Sequence of chain 1.C:
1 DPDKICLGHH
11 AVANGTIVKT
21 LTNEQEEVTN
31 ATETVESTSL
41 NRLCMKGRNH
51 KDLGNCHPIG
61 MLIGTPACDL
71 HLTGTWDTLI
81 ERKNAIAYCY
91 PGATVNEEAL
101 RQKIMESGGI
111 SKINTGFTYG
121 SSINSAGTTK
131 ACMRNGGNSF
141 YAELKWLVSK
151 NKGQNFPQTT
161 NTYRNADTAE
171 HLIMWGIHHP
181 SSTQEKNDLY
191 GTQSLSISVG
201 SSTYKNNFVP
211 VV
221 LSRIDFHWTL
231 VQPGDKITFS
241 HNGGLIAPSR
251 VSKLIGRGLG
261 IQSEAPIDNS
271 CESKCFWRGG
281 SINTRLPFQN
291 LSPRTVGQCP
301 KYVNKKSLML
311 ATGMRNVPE

This protein binds this small molecule.
Small molecule (SMILES): CC(=O)N[C@H]1[C@H](O[C@H]2[C@H](O)[C@@H](NC(C)=O)CO[C@@H]2CO)O[C@H](CO)[C@@H](O)[C@@H]1O

Binding-site contacts:
Ligand atom O6 contacts residue ARG257 of chain 1.E at 3.2 Å.
Ligand atom C8 contacts residue GLY78 of chain 1.D at 4.0 Å.
Ligand atom N2 contacts residue ASN82 of chain 1.D at 3.0 Å (h-bond).
Ligand atom C5 contacts residue ARG294 of chain 1.C at 4.2 Å.
Ligand atom O7 contacts residue ARG294 of chain 1.C at 3.9 Å.
Ligand atom O7 contacts residue ASN79 of chain 1.D at 2.9 Å (h-bond).
Ligand atom O7 contacts residue ASN82 of chain 1.D at 3.7 Å.
Ligand atom C7 contacts residue ASN82 of chain 1.D at 3.6 Å.
Ligand atom C8 contacts residue HIS75 of chain 1.D at 4.0 Å.
Ligand atom C7 contacts residue ARG294 of chain 1.C at 4.5 Å.
Ligand atom C4 contacts residue ASN82 of chain 1.D at 4.2 Å.
Ligand atom C8 contacts residue ASN79 of chain 1.D at 3.4 Å.
Ligand atom C5 contacts residue ASN82 of chain 1.D at 3.6 Å.
Ligand atom C1 contacts residue ASN82 of chain 1.D at 1.4 Å.
Ligand atom C2 contacts residue ASN82 of chain 1.D at 2.5 Å.
Ligand atom C7 contacts residue ASN79 of chain 1.D at 3.5 Å.
Ligand atom O7 contacts residue GLU106 of chain 1.E at 3.5 Å (salt-bridge).
Ligand atom O5 contacts residue ASN82 of chain 1.D at 2.3 Å (h-bond).
Ligand atom C3 contacts residue ASN82 of chain 1.D at 3.8 Å.
Ligand atom C7 contacts residue GLY78 of chain 1.D at 4.5 Å.

Sequence of chain 1.D:
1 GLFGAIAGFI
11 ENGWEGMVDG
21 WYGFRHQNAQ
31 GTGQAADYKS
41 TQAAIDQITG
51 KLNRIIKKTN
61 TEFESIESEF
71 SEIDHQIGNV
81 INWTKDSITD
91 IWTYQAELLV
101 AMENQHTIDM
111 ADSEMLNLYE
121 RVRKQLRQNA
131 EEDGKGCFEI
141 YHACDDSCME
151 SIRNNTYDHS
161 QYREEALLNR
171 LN

Sequence of chain 1.E:
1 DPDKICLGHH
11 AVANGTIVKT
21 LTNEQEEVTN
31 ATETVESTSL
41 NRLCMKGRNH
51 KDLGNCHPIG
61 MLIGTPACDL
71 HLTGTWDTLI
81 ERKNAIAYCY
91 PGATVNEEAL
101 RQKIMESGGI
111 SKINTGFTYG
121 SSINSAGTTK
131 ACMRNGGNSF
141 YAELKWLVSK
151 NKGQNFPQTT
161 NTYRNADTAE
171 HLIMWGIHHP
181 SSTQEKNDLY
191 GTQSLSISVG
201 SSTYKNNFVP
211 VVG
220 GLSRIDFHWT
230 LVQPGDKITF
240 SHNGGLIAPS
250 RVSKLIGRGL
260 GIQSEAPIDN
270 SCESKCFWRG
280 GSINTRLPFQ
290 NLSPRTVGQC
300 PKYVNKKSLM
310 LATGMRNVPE